Binding-site contacts:
Ligand atom C6 contacts residue TYR379 of chain 6.A at 3.4 Å (hydrophobic).
Ligand atom C5 contacts residue TYR379 of chain 6.A at 3.1 Å (hydrophobic).
Ligand atom C3 contacts residue DNF1 of chain 6.B at 3.8 Å.
Ligand atom O4 contacts residue TRP508 of chain 6.A at 3.7 Å.
Ligand atom O3 contacts residue GLN88 of chain 6.A at 2.6 Å (h-bond).
Ligand atom O4 contacts residue GLN88 of chain 6.A at 2.8 Å (h-bond).
Ligand atom O6 contacts residue TRP424 of chain 6.A at 3.5 Å.
Ligand atom C3 contacts residue GLU452 of chain 6.A at 3.3 Å.
Ligand atom O5 contacts residue GLU452 of chain 6.A at 2.5 Å (salt-bridge).
Ligand atom C1 contacts residue TYR379 of chain 6.A at 3.4 Å (hydrophobic).
Ligand atom O3 contacts residue HIS190 of chain 6.A at 3.0 Å.
Ligand atom O6 contacts residue DNF1 of chain 6.B at 3.1 Å (h-bond).
Ligand atom O6 contacts residue GLU507 of chain 6.A at 2.6 Å (salt-bridge).
Ligand atom C4 contacts residue GLU452 of chain 6.A at 3.8 Å.
Ligand atom C1 contacts residue GLU452 of chain 6.A at 1.4 Å.
Ligand atom C2 contacts residue GLU452 of chain 6.A at 2.6 Å.
Ligand atom C6 contacts residue PHE516 of chain 6.A at 3.7 Å (hydrophobic).
Ligand atom C4 contacts residue DNF1 of chain 6.B at 3.4 Å.
Ligand atom C6 contacts residue GLU507 of chain 6.A at 3.4 Å.
Ligand atom C3 contacts residue GLN88 of chain 6.A at 3.7 Å.
Ligand atom F2 contacts residue ASN235 of chain 6.A at 2.7 Å.
Ligand atom F2 contacts residue GLU236 of chain 6.A at 3.7 Å.
Ligand atom C2 contacts residue DNF1 of chain 6.B at 3.1 Å.
Ligand atom C5 contacts residue TRP500 of chain 6.A at 3.7 Å (hydrophobic).
Ligand atom C4 contacts residue TRP508 of chain 6.A at 3.8 Å (hydrophobic).
Ligand atom O5 contacts residue DNF1 of chain 6.B at 2.6 Å (h-bond).
Ligand atom C3 contacts residue TRP508 of chain 6.A at 3.8 Å (hydrophobic).
Ligand atom C1 contacts residue GLU236 of chain 6.A at 3.2 Å.
Ligand atom C5 contacts residue DNF1 of chain 6.B at 3.5 Å.
Ligand atom C1 contacts residue DNF1 of chain 6.B at 3.2 Å.
Ligand atom O5 contacts residue TYR379 of chain 6.A at 3.0 Å (h-bond).
Ligand atom C4 contacts residue GLU507 of chain 6.A at 3.5 Å.
Ligand atom C2 contacts residue GLU236 of chain 6.A at 3.4 Å.
Ligand atom O3 contacts residue TRP508 of chain 6.A at 2.9 Å (h-bond).
Ligand atom C5 contacts residue GLU452 of chain 6.A at 3.1 Å.
Ligand atom O4 contacts residue TRP500 of chain 6.A at 3.2 Å.
Ligand atom F2 contacts residue GLU452 of chain 6.A at 2.8 Å.
Ligand atom C3 contacts residue TRP500 of chain 6.A at 3.8 Å (hydrophobic).
Ligand atom F2 contacts residue HIS190 of chain 6.A at 3.0 Å.
Ligand atom O4 contacts residue GLU507 of chain 6.A at 2.6 Å (salt-bridge).

Sequence of chain 6.A:
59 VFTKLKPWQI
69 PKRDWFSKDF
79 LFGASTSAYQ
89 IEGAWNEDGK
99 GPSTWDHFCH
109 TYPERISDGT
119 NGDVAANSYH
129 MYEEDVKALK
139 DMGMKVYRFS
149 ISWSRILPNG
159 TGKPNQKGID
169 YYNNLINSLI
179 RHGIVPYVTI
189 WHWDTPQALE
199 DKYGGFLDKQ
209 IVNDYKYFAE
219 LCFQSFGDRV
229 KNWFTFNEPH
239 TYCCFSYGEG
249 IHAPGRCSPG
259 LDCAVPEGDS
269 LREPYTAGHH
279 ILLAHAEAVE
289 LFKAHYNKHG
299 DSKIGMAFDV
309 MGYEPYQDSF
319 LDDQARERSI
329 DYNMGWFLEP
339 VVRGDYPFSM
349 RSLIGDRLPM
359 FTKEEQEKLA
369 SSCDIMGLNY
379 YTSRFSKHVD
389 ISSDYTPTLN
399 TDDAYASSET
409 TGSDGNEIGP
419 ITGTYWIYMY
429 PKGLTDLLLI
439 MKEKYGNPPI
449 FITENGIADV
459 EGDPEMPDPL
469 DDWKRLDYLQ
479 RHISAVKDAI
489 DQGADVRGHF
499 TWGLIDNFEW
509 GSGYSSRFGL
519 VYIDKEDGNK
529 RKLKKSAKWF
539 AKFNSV

The protein below binds the small molecule below.
Small molecule (SMILES): OC[C@H]1O[C@H](O)[C@H](F)[C@@H](O)[C@@H]1O